A small-molecule ligand and the protein it binds are described below.
Small molecule (SMILES): CC(=O)N[C@@H]1[C@@H](O)[C@H](O)[C@@H](CO)O[C@H]1O

Binding-site contacts:
Ligand atom C3 contacts residue ASN53 of chain 1.D at 3.7 Å.
Ligand atom O7 contacts residue PRO48 of chain 1.D at 4.0 Å.
Ligand atom C8 contacts residue TRP92 of chain 1.D at 4.0 Å (hydrophobic).
Ligand atom C4 contacts residue ASN53 of chain 1.D at 4.2 Å.
Ligand atom C7 contacts residue PRO48 of chain 1.D at 4.3 Å (hydrophobic).
Ligand atom C8 contacts residue LEU46 of chain 1.D at 3.7 Å (hydrophobic).
Ligand atom C7 contacts residue ASN53 of chain 1.D at 3.3 Å.
Ligand atom N2 contacts residue ASN53 of chain 1.D at 2.8 Å (h-bond).
Ligand atom C8 contacts residue ASN53 of chain 1.D at 4.5 Å.
Ligand atom N2 contacts residue LEU46 of chain 1.D at 4.0 Å.
Ligand atom O5 contacts residue ASN53 of chain 1.D at 2.4 Å (h-bond).
Ligand atom O7 contacts residue ASN53 of chain 1.D at 3.4 Å (h-bond).
Ligand atom O1 contacts residue LEU46 of chain 1.D at 4.5 Å.
Ligand atom C5 contacts residue ASN53 of chain 1.D at 3.7 Å.
Ligand atom C1 contacts residue ASN53 of chain 1.D at 1.5 Å.
Ligand atom O1 contacts residue ASN53 of chain 1.D at 2.4 Å (h-bond).
Ligand atom C8 contacts residue PRO48 of chain 1.D at 3.8 Å (hydrophobic).
Ligand atom C7 contacts residue LEU46 of chain 1.D at 3.9 Å (hydrophobic).
Ligand atom C2 contacts residue ASN53 of chain 1.D at 2.3 Å.

Sequence of chain 1.D:
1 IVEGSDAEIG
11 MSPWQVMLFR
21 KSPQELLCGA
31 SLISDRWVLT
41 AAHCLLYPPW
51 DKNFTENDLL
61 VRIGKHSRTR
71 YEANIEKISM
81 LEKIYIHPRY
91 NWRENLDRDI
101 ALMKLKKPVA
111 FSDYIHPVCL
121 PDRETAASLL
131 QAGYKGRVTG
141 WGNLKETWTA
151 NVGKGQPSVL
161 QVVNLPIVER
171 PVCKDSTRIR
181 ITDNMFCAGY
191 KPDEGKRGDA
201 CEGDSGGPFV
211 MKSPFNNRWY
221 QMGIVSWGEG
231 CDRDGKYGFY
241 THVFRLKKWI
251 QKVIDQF